Binding-site contacts:
Ligand atom CD2 contacts residue MET65 of chain 1.A at 3.6 Å (hydrophobic).
Ligand atom CB contacts residue MET225 of chain 1.A at 3.7 Å (hydrophobic).
Ligand atom CZ contacts residue MET65 of chain 1.A at 3.8 Å (hydrophobic).
Ligand atom CA contacts residue GLU228 of chain 1.A at 3.0 Å.
Ligand atom C contacts residue GLU228 of chain 1.A at 3.4 Å.
Ligand atom CE1 contacts residue ILE68 of chain 1.A at 3.9 Å (hydrophobic).
Ligand atom CD2 contacts residue ILE229 of chain 1.A at 3.9 Å (hydrophobic).
Ligand atom CE2 contacts residue VAL47 of chain 1.A at 3.6 Å (hydrophobic).
Ligand atom CZ contacts residue ILE68 of chain 1.A at 3.7 Å (hydrophobic).
Ligand atom CB contacts residue GLU228 of chain 1.A at 3.3 Å.
Ligand atom CG contacts residue MET65 of chain 1.A at 3.7 Å (hydrophobic).
Ligand atom CE2 contacts residue MET65 of chain 1.A at 3.7 Å (hydrophobic).
Ligand atom CD2 contacts residue VAL47 of chain 1.A at 3.6 Å (hydrophobic).
Ligand atom CD2 contacts residue VAL44 of chain 1.A at 3.9 Å (hydrophobic).
Ligand atom CE2 contacts residue GLN69 of chain 1.A at 3.9 Å.
Ligand atom CA contacts residue GLU228 of chain 1.A at 3.8 Å.
Ligand atom CZ contacts residue VAL47 of chain 1.A at 3.8 Å (hydrophobic).
Ligand atom CD1 contacts residue VAL44 of chain 1.A at 3.8 Å (hydrophobic).
Ligand atom OE1 contacts residue MET65 of chain 1.A at 3.7 Å.
Ligand atom CD1 contacts residue MET65 of chain 1.A at 3.8 Å (hydrophobic).
Ligand atom N contacts residue GLU228 of chain 1.A at 2.8 Å (salt-bridge).
Ligand atom CE2 contacts residue LEU43 of chain 1.A at 4.0 Å (hydrophobic).
Ligand atom CD2 contacts residue MET225 of chain 1.A at 3.4 Å (hydrophobic).
Ligand atom N contacts residue GLU228 of chain 1.A at 3.0 Å (salt-bridge).
Ligand atom CA contacts residue GLU228 of chain 1.A at 3.6 Å.
Ligand atom CE1 contacts residue LYS51 of chain 1.A at 3.8 Å.
Ligand atom CE1 contacts residue GLN69 of chain 1.A at 3.6 Å.
Ligand atom CZ contacts residue GLN69 of chain 1.A at 3.7 Å.
Ligand atom CE2 contacts residue VAL61 of chain 1.A at 3.6 Å (hydrophobic).
Ligand atom C contacts residue GLU228 of chain 1.A at 3.7 Å.
Ligand atom CE1 contacts residue MET65 of chain 1.A at 3.8 Å (hydrophobic).
Ligand atom CG contacts residue GLN69 of chain 1.A at 3.7 Å.
Ligand atom CZ contacts residue GLN64 of chain 1.A at 3.3 Å.
Ligand atom N contacts residue MET225 of chain 1.A at 3.9 Å.
Ligand atom C contacts residue LYS51 of chain 1.A at 3.9 Å.
Ligand atom O contacts residue LYS51 of chain 1.A at 2.7 Å (salt-bridge).
Ligand atom CG contacts residue MET65 of chain 1.A at 4.0 Å (hydrophobic).
Ligand atom CA contacts residue MET225 of chain 1.A at 3.9 Å (hydrophobic).
Ligand atom CD1 contacts residue GLN69 of chain 1.A at 3.5 Å.
Ligand atom CB contacts residue GLN69 of chain 1.A at 3.8 Å.

Sequence of chain 1.A:
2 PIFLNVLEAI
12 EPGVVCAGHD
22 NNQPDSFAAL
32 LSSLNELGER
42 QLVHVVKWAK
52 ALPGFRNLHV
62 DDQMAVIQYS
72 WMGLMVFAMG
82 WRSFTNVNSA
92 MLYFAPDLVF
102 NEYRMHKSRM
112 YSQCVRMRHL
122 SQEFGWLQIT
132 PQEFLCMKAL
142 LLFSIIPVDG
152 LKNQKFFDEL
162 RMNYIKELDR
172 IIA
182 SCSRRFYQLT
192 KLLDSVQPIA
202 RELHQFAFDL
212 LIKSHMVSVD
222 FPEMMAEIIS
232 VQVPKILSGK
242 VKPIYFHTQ

The small molecule below binds the protein below.
Small molecule (SMILES): CC(C)C[C@H](NC(=O)[C@H](CC(N)=O)NC(=O)[C@H](CCC(N)=O)NC(=O)[C@H](Cc1ccccc1)NC(=O)[C@H](C)NC(=O)CN)C(=O)N[C@@H](Cc1ccccc1)C(=O)N[C@@H](CCC(N)=O)C(=O)N[C@H](C=O)CO